Binding-site contacts:
Ligand atom C2 contacts residue ASN221 of chain 1.D at 4.2 Å.
Ligand atom O7 contacts residue PHE219 of chain 1.D at 4.0 Å.
Ligand atom C7 contacts residue PHE219 of chain 1.D at 4.0 Å (hydrophobic).
Ligand atom N2 contacts residue ASN221 of chain 1.D at 4.2 Å.
Ligand atom C6 contacts residue GLU224 of chain 1.D at 4.0 Å.
Ligand atom C8 contacts residue ALA249 of chain 1.D at 4.1 Å (hydrophobic).
Ligand atom C8 contacts residue PHE219 of chain 1.D at 3.5 Å (hydrophobic).
Ligand atom O5 contacts residue ASN221 of chain 1.D at 2.8 Å (h-bond).
Ligand atom N2 contacts residue SER289 of chain 1.D at 4.2 Å.
Ligand atom C5 contacts residue ASN221 of chain 1.D at 4.1 Å.
Ligand atom O6 contacts residue GLU224 of chain 1.D at 4.0 Å.
Ligand atom C1 contacts residue ASN221 of chain 1.D at 3.1 Å.
Ligand atom C7 contacts residue ASN221 of chain 1.D at 4.4 Å.
Ligand atom C8 contacts residue SER289 of chain 1.D at 3.5 Å.
Ligand atom O5 contacts residue GLU224 of chain 1.D at 4.4 Å.
Ligand atom C7 contacts residue SER289 of chain 1.D at 4.2 Å.

Sequence of chain 1.D:
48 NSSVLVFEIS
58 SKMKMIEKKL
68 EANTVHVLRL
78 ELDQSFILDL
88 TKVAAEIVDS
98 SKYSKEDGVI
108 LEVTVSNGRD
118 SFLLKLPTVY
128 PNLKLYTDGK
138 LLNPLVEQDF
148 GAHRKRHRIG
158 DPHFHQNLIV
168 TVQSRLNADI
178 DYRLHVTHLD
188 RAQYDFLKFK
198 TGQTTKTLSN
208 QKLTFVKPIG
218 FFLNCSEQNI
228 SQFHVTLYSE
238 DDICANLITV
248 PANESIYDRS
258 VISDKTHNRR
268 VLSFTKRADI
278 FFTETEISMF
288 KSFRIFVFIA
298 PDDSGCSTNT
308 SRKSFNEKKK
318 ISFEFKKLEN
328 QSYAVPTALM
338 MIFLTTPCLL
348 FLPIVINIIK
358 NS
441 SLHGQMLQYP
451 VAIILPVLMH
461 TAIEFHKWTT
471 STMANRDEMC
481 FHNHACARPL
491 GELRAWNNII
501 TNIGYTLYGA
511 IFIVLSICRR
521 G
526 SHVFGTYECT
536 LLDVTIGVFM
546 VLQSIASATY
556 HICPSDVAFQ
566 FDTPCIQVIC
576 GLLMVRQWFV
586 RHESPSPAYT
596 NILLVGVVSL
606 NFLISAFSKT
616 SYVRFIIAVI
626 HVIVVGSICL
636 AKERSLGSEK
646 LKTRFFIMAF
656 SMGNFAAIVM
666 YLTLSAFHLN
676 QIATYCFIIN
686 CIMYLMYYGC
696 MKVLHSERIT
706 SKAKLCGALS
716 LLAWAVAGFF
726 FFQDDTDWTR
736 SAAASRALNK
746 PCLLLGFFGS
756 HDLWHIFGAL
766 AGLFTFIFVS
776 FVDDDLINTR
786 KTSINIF

This protein binds this small molecule.
Small molecule (SMILES): CC(=O)N[C@H]1[C@H](O[C@H]2[C@H](O)[C@@H](NC(C)=O)CO[C@@H]2CO)O[C@H](CO)[C@@H](O)[C@@H]1O